Binding-site contacts:
Ligand atom O3 contacts residue TRP156 of chain 1.A at 4.0 Å.
Ligand atom O12 contacts residue LYS109 of chain 1.A at 2.9 Å (salt-bridge).
Ligand atom C12 contacts residue LEU129 of chain 1.A at 3.6 Å (hydrophobic).
Ligand atom C7 contacts residue TRP156 of chain 1.A at 3.8 Å (hydrophobic).
Ligand atom O13 contacts residue TRP156 of chain 1.A at 3.8 Å.
Ligand atom O6 contacts residue THR111 of chain 1.A at 3.8 Å.
Ligand atom O11 contacts residue PHE115 of chain 1.A at 3.4 Å.
Ligand atom O5 contacts residue THR111 of chain 1.A at 3.9 Å.
Ligand atom O11 contacts residue ARG64 of chain 1.A at 2.7 Å (salt-bridge).
Ligand atom C8 contacts residue TRP156 of chain 1.A at 3.9 Å (hydrophobic).
Ligand atom O11 contacts residue GLY110 of chain 1.A at 3.5 Å (h-bond).
Ligand atom C17 contacts residue GLY110 of chain 1.A at 3.4 Å.
Ligand atom C19 contacts residue THR111 of chain 1.A at 3.4 Å.
Ligand atom O12 contacts residue GLY110 of chain 1.A at 3.9 Å.
Ligand atom C9 contacts residue TRP156 of chain 1.A at 3.6 Å (hydrophobic).
Ligand atom C10 contacts residue SER125 of chain 1.A at 3.9 Å.
Ligand atom C10 contacts residue GLY110 of chain 1.A at 4.0 Å.
Ligand atom C18 contacts residue ARG64 of chain 1.A at 3.7 Å.
Ligand atom C14 contacts residue TRP156 of chain 1.A at 3.9 Å (hydrophobic).
Ligand atom O7 contacts residue SER125 of chain 1.A at 3.5 Å (h-bond).
Ligand atom C12 contacts residue SER125 of chain 1.A at 3.6 Å.
Ligand atom O12 contacts residue ILE108 of chain 1.A at 3.4 Å.
Ligand atom C16 contacts residue GLY110 of chain 1.A at 3.8 Å.
Ligand atom C13 contacts residue GLY110 of chain 1.A at 3.7 Å.
Ligand atom C18 contacts residue LYS109 of chain 1.A at 3.3 Å.
Ligand atom C17 contacts residue LYS109 of chain 1.A at 3.8 Å.
Ligand atom N2 contacts residue GLY110 of chain 1.A at 3.1 Å (h-bond).
Ligand atom O9 contacts residue SER128 of chain 1.A at 3.5 Å (h-bond).
Ligand atom O8 contacts residue SER128 of chain 1.A at 3.4 Å (h-bond).
Ligand atom O9 contacts residue LYS160 of chain 1.A at 3.9 Å.
Ligand atom C14 contacts residue SER128 of chain 1.A at 3.8 Å.
Ligand atom C10 contacts residue THR111 of chain 1.A at 3.9 Å.
Ligand atom C18 contacts residue GLY110 of chain 1.A at 3.8 Å.
Ligand atom C10 contacts residue ARG64 of chain 1.A at 3.3 Å.
Ligand atom C11 contacts residue ARG64 of chain 1.A at 3.8 Å.
Ligand atom O6 contacts residue GLY110 of chain 1.A at 3.7 Å.
Ligand atom C6 contacts residue TRP156 of chain 1.A at 3.9 Å (hydrophobic).
Ligand atom O13 contacts residue THR111 of chain 1.A at 3.9 Å.
Ligand atom O11 contacts residue LYS109 of chain 1.A at 3.0 Å (salt-bridge).
Ligand atom O7 contacts residue ARG64 of chain 1.A at 2.9 Å (salt-bridge).

A small-molecule ligand and the protein it binds are described below.
Small molecule (SMILES): CC(=O)N[C@@H]1[C@H](O[C@H]2[C@H](O)[C@@H](NC(C)=O)[C@H](O)O[C@@H]2CO)O[C@@H]2CO[C@](C)(C(=O)O)O[C@H]2[C@@H]1O

Sequence of chain 1.A:
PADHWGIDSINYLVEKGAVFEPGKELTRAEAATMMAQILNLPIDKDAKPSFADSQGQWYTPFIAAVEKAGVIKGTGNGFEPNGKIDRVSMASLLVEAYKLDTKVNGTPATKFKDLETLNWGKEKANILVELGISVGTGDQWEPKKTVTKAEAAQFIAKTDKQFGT